Sequence of chain 1.C:
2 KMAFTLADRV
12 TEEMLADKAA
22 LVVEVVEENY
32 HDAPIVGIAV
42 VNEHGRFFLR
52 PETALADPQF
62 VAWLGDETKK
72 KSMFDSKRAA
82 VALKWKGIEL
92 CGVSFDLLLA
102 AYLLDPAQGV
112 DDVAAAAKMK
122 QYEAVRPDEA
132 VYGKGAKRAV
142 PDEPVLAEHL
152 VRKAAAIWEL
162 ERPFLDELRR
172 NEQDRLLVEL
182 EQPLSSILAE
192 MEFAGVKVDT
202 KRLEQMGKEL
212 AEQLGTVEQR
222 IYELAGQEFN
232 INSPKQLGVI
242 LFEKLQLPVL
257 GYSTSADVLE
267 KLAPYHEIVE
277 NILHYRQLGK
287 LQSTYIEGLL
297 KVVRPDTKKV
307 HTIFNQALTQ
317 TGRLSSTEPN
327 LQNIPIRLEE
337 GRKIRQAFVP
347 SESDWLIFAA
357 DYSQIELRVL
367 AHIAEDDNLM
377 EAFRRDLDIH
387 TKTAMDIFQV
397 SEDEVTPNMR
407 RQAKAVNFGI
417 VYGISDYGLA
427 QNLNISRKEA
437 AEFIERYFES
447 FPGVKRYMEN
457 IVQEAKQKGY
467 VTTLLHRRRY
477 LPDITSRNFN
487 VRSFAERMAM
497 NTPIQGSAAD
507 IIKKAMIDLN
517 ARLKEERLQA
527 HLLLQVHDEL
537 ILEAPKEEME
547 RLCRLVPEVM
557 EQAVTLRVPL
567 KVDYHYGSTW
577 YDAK

Binding-site contacts:
Ligand atom C2 contacts residue PHE230 of chain 1.C at 4.4 Å (hydrophobic).
Ligand atom C2 contacts residue ILE232 of chain 1.C at 4.3 Å (hydrophobic).
Ligand atom O2 contacts residue ASN231 of chain 1.C at 4.5 Å.
Ligand atom O5 contacts residue GLU219 of chain 1.C at 3.5 Å (salt-bridge).
Ligand atom C2 contacts residue TYR281 of chain 1.C at 3.6 Å (hydrophobic).
Ligand atom C3 contacts residue TYR281 of chain 1.C at 3.6 Å (hydrophobic).
Ligand atom C2 contacts residue TYR223 of chain 1.C at 4.5 Å (hydrophobic).
Ligand atom C1 contacts residue TYR223 of chain 1.C at 3.5 Å (hydrophobic).
Ligand atom C1 contacts residue TYR223 of chain 1.C at 3.6 Å (hydrophobic).
Ligand atom O2 contacts residue ASN231 of chain 1.C at 3.5 Å.
Ligand atom O2 contacts residue ILE232 of chain 1.C at 3.1 Å (h-bond).
Ligand atom O4 contacts residue TYR281 of chain 1.C at 4.4 Å.
Ligand atom C2 contacts residue GLU219 of chain 1.C at 3.5 Å.
Ligand atom O2 contacts residue TYR223 of chain 1.C at 2.8 Å (h-bond).
Ligand atom C4 contacts residue ASN233 of chain 1.C at 3.6 Å.
Ligand atom O3 contacts residue ASN231 of chain 1.C at 3.4 Å (h-bond).
Ligand atom C3 contacts residue ASN231 of chain 1.C at 3.7 Å.
Ligand atom O3 contacts residue ASN231 of chain 1.C at 3.3 Å (h-bond).
Ligand atom O3 contacts residue ASN233 of chain 1.C at 2.6 Å (h-bond).
Ligand atom O2 contacts residue PHE230 of chain 1.C at 3.1 Å (h-bond).
Ligand atom O4 contacts residue ASN233 of chain 1.C at 3.1 Å (h-bond).
Ligand atom O2 contacts residue TYR223 of chain 1.C at 4.2 Å.
Ligand atom O3 contacts residue TYR281 of chain 1.C at 3.0 Å (h-bond).
Ligand atom C4 contacts residue TYR281 of chain 1.C at 3.6 Å (hydrophobic).
Ligand atom O1 contacts residue TYR223 of chain 1.C at 4.3 Å.
Ligand atom O3 contacts residue ILE232 of chain 1.C at 3.7 Å.
Ligand atom C3 contacts residue ASN233 of chain 1.C at 3.6 Å.
Ligand atom O2 contacts residue TYR281 of chain 1.C at 4.3 Å.
Ligand atom C2 contacts residue TYR223 of chain 1.C at 3.4 Å (hydrophobic).
Ligand atom C3 contacts residue ILE232 of chain 1.C at 4.4 Å (hydrophobic).
Ligand atom O2 contacts residue GLU219 of chain 1.C at 4.1 Å.
Ligand atom C1 contacts residue GLU219 of chain 1.C at 3.3 Å.
Ligand atom C1 contacts residue PHE230 of chain 1.C at 3.8 Å (hydrophobic).
Ligand atom O1 contacts residue GLU229 of chain 1.C at 3.4 Å (salt-bridge).

The protein below binds the small molecule below.
Small molecule (SMILES): OC[C@H]1O[C@@](CO)(O[C@H]2O[C@H](CO)[C@@H](O)[C@H](O)[C@H]2O)[C@@H](O)[C@@H]1O